Sequence of chain 1.B:
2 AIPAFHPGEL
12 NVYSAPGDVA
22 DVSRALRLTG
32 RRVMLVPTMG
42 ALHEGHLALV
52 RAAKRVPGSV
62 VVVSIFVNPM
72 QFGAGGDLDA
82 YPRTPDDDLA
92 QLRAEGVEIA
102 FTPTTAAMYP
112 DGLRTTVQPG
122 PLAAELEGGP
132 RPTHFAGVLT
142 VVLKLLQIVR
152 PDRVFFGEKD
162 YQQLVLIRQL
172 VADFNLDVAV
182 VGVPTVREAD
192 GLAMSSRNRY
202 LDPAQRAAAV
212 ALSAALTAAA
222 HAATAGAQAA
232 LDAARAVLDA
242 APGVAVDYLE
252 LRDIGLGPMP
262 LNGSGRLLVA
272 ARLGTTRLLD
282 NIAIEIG

A small-molecule ligand and the protein it binds are described below.
Small molecule (SMILES): NCCC(=O)O

Sequence of chain 1.A:
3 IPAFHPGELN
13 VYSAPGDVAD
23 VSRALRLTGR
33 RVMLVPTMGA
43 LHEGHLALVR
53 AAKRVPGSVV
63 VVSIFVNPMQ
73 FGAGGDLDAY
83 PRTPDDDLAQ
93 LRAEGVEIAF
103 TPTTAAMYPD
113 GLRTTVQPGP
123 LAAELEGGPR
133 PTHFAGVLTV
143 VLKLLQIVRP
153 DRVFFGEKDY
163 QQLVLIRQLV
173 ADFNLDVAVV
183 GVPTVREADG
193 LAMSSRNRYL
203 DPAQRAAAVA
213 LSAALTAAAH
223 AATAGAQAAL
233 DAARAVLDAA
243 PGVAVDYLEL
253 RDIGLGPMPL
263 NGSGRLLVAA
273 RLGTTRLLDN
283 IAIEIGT

Binding-site contacts:
Ligand atom C contacts residue PRO111 of chain 1.A at 4.0 Å (hydrophobic).
Ligand atom C contacts residue ALA173 of chain 1.B at 4.3 Å (hydrophobic).
Ligand atom N contacts residue PRO111 of chain 1.A at 4.5 Å.
Ligand atom CA contacts residue PRO111 of chain 1.A at 3.5 Å (hydrophobic).
Ligand atom O contacts residue ASP112 of chain 1.A at 4.2 Å.
Ligand atom CB contacts residue PRO111 of chain 1.A at 4.4 Å (hydrophobic).
Ligand atom O contacts residue PRO111 of chain 1.A at 3.8 Å.
Ligand atom OXT contacts residue ALA173 of chain 1.B at 4.0 Å.
Ligand atom CB contacts residue ALA108 of chain 1.A at 3.5 Å (hydrophobic).
Ligand atom CA contacts residue ALA108 of chain 1.A at 4.3 Å (hydrophobic).
Ligand atom N contacts residue ALA108 of chain 1.A at 2.6 Å (h-bond).
Ligand atom O contacts residue ALA173 of chain 1.B at 4.0 Å.